Sequence of chain 1.B:
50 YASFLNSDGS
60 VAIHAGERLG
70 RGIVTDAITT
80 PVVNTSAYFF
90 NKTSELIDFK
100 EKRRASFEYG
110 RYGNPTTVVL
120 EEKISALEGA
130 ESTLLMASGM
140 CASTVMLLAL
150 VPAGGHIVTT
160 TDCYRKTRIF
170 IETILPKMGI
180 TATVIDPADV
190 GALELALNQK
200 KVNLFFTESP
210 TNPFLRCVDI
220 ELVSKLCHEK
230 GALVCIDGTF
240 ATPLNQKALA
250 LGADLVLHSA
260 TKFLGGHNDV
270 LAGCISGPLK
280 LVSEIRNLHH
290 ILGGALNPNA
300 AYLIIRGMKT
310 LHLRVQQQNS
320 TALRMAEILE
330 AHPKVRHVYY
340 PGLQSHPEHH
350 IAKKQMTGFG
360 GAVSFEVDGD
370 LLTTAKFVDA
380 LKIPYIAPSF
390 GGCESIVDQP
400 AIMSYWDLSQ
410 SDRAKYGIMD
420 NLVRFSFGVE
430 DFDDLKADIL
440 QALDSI

Binding-site contacts:
Ligand atom C4 contacts residue SER425 of chain 1.B at 3.7 Å.
Ligand atom C contacts residue SER403 of chain 1.B at 3.6 Å.
Ligand atom O3 contacts residue SER403 of chain 1.B at 2.6 Å (h-bond).
Ligand atom CL5 contacts residue SER425 of chain 1.B at 3.9 Å.
Ligand atom N2 contacts residue PHE389 of chain 1.B at 3.6 Å.
Ligand atom O3 contacts residue TYR404 of chain 1.B at 3.5 Å.
Ligand atom C2 contacts residue PRO387 of chain 1.B at 3.8 Å (hydrophobic).
Ligand atom C2A contacts residue ARG423 of chain 1.B at 3.5 Å.
Ligand atom C1 contacts residue SER388 of chain 1.B at 3.6 Å.
Ligand atom C5 contacts residue ARG423 of chain 1.B at 3.6 Å.
Ligand atom N3 contacts residue ARG423 of chain 1.B at 3.0 Å (salt-bridge).
Ligand atom O2 contacts residue ASN211 of chain 1.B at 3.7 Å.
Ligand atom C3 contacts residue ALA386 of chain 1.B at 3.8 Å (hydrophobic).
Ligand atom C4 contacts residue ILE395 of chain 1.B at 3.9 Å (hydrophobic).
Ligand atom C3 contacts residue ASP397 of chain 1.B at 3.6 Å.
Ligand atom O2 contacts residue ARG164 of chain 1.B at 3.9 Å.
Ligand atom O1 contacts residue TYR163 of chain 1.B at 3.0 Å.
Ligand atom CL5 contacts residue ALA361 of chain 1.B at 3.7 Å.
Ligand atom N3 contacts residue PRO387 of chain 1.B at 3.8 Å.
Ligand atom C3 contacts residue SER388 of chain 1.B at 3.5 Å.
Ligand atom C1B contacts residue SER403 of chain 1.B at 3.9 Å.
Ligand atom N3 contacts residue ASP397 of chain 1.B at 3.7 Å.
Ligand atom O1 contacts residue ARG423 of chain 1.B at 3.6 Å.
Ligand atom S3 contacts residue SER403 of chain 1.B at 3.5 Å (h-bond).
Ligand atom C6 contacts residue PHE389 of chain 1.B at 3.5 Å (hydrophobic).
Ligand atom C1 contacts residue PHE389 of chain 1.B at 3.9 Å (hydrophobic).
Ligand atom C2 contacts residue ASP397 of chain 1.B at 3.5 Å.
Ligand atom C1B contacts residue TYR163 of chain 1.B at 3.4 Å (hydrophobic).
Ligand atom S3 contacts residue ARG423 of chain 1.B at 3.9 Å.
Ligand atom C4 contacts residue ARG423 of chain 1.B at 3.6 Å.
Ligand atom N2 contacts residue ARG423 of chain 1.B at 3.5 Å (salt-bridge).
Ligand atom O2 contacts residue ARG423 of chain 1.B at 3.1 Å (salt-bridge).
Ligand atom O3 contacts residue ARG423 of chain 1.B at 3.2 Å (salt-bridge).
Ligand atom C2 contacts residue ALA386 of chain 1.B at 3.7 Å (hydrophobic).
Ligand atom C contacts residue ARG423 of chain 1.B at 3.4 Å.
Ligand atom O2 contacts residue TYR163 of chain 1.B at 3.8 Å.
Ligand atom C1A contacts residue ARG423 of chain 1.B at 3.3 Å.
Ligand atom C2 contacts residue SER388 of chain 1.B at 3.3 Å.
Ligand atom C1 contacts residue ARG423 of chain 1.B at 3.7 Å.
Ligand atom C6 contacts residue ARG423 of chain 1.B at 3.7 Å.

A small-molecule ligand and the protein it binds are described below.
Small molecule (SMILES): O=C(O)CSc1nc(-c2cccc(Cl)c2)no1